The small molecule below binds the protein below.
Small molecule (SMILES): COc1ccc2c(c1)CC(C)(C)c1c(N)ncnc1-2

Sequence of chain 1.A:
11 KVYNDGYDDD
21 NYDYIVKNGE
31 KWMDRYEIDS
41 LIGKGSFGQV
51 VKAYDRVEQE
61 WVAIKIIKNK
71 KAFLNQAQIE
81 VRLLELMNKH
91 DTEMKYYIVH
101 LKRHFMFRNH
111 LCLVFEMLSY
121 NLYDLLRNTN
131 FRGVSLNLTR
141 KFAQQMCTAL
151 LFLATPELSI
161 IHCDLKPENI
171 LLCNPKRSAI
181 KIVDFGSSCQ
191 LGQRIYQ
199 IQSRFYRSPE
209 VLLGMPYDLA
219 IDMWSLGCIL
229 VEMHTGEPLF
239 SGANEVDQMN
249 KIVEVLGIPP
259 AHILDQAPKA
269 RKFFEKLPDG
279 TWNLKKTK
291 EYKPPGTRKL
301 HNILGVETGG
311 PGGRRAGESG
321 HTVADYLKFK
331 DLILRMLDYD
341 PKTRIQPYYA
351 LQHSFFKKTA

Binding-site contacts:
Ligand atom C12 contacts residue PGE1 of chain 1.I at 3.8 Å.
Ligand atom C14 contacts residue PGE1 of chain 1.I at 3.2 Å.
Ligand atom N17 contacts residue GLU116 of chain 1.A at 3.9 Å.
Ligand atom C6 contacts residue PGE1 of chain 1.I at 3.9 Å.
Ligand atom C5 contacts residue LEU171 of chain 1.A at 4.0 Å (hydrophobic).
Ligand atom C14 contacts residue VAL183 of chain 1.A at 3.8 Å (hydrophobic).
Ligand atom C1 contacts residue VAL50 of chain 1.A at 3.7 Å (hydrophobic).
Ligand atom C9 contacts residue LEU171 of chain 1.A at 3.6 Å (hydrophobic).
Ligand atom C4 contacts residue LEU118 of chain 1.A at 3.4 Å (hydrophobic).
Ligand atom C14 contacts residue PHE115 of chain 1.A at 4.0 Å (hydrophobic).
Ligand atom N18 contacts residue ALA63 of chain 1.A at 3.6 Å.
Ligand atom C15 contacts residue LYS44 of chain 1.A at 3.3 Å.
Ligand atom C3 contacts residue PGE1 of chain 1.I at 3.3 Å.
Ligand atom C9 contacts residue VAL50 of chain 1.A at 4.0 Å (hydrophobic).
Ligand atom C14 contacts residue VAL99 of chain 1.A at 4.0 Å (hydrophobic).
Ligand atom C10 contacts residue ALA63 of chain 1.A at 3.6 Å (hydrophobic).
Ligand atom C15 contacts residue PHE47 of chain 1.A at 4.0 Å (hydrophobic).
Ligand atom C8 contacts residue PGE1 of chain 1.I at 3.6 Å.
Ligand atom N18 contacts residue PHE115 of chain 1.A at 3.4 Å.
Ligand atom C8 contacts residue PHE47 of chain 1.A at 4.0 Å (hydrophobic).
Ligand atom C10 contacts residue GLU116 of chain 1.A at 3.9 Å.
Ligand atom N16 contacts residue LEU171 of chain 1.A at 3.7 Å.
Ligand atom C6 contacts residue VAL50 of chain 1.A at 4.0 Å (hydrophobic).
Ligand atom N18 contacts residue GLU116 of chain 1.A at 2.9 Å (salt-bridge).
Ligand atom N17 contacts residue LEU118 of chain 1.A at 3.0 Å (h-bond).
Ligand atom C7 contacts residue LEU171 of chain 1.A at 3.9 Å (hydrophobic).
Ligand atom N17 contacts residue MET117 of chain 1.A at 4.0 Å.
Ligand atom C13 contacts residue PHE115 of chain 1.A at 3.7 Å (hydrophobic).
Ligand atom C4 contacts residue ILE42 of chain 1.A at 3.9 Å (hydrophobic).
Ligand atom C13 contacts residue PGE1 of chain 1.I at 3.9 Å.
Ligand atom C3 contacts residue VAL50 of chain 1.A at 3.9 Å (hydrophobic).
Ligand atom C10 contacts residue LEU118 of chain 1.A at 4.0 Å (hydrophobic).
Ligand atom N18 contacts residue LEU118 of chain 1.A at 3.9 Å.
Ligand atom C2 contacts residue VAL50 of chain 1.A at 3.6 Å (hydrophobic).
Ligand atom N17 contacts residue ALA63 of chain 1.A at 3.5 Å.
Ligand atom C5 contacts residue VAL50 of chain 1.A at 3.9 Å (hydrophobic).
Ligand atom O19 contacts residue PHE47 of chain 1.A at 3.4 Å.
Ligand atom C8 contacts residue VAL50 of chain 1.A at 3.7 Å (hydrophobic).
Ligand atom C11 contacts residue PGE1 of chain 1.I at 3.3 Å.
Ligand atom O19 contacts residue PGE1 of chain 1.I at 3.5 Å.